Binding-site contacts:
Ligand atom N4 contacts residue ALA167 of chain 1.A at 3.7 Å.
Ligand atom N3 contacts residue ASP141 of chain 1.A at 2.9 Å (salt-bridge).
Ligand atom C4 contacts residue CYS164 of chain 1.A at 3.5 Å (hydrophobic).
Ligand atom CL contacts residue LYS7 of chain 1.A at 3.4 Å.
Ligand atom C17 contacts residue ALA167 of chain 1.A at 3.7 Å (hydrophobic).
Ligand atom N3 contacts residue TYR85 of chain 1.A at 3.7 Å.
Ligand atom C11 contacts residue ALA168 of chain 1.A at 3.4 Å (hydrophobic).
Ligand atom C28 contacts residue SER12 of chain 1.A at 3.7 Å.
Ligand atom C5 contacts residue ALA168 of chain 1.A at 3.3 Å (hydrophobic).
Ligand atom C28 contacts residue TYR10 of chain 1.A at 3.7 Å (hydrophobic).
Ligand atom C31 contacts residue GLY62 of chain 1.A at 3.3 Å.
Ligand atom C27 contacts residue TYR85 of chain 1.A at 3.4 Å (hydrophobic).
Ligand atom C16 contacts residue TYR10 of chain 1.A at 3.4 Å (hydrophobic).
Ligand atom C31 contacts residue THR162 of chain 1.A at 3.2 Å.
Ligand atom N6 contacts residue GLY62 of chain 1.A at 2.7 Å (h-bond).
Ligand atom C24 contacts residue TYR85 of chain 1.A at 3.7 Å (hydrophobic).
Ligand atom C19 contacts residue TYR10 of chain 1.A at 3.7 Å (hydrophobic).
Ligand atom C19 contacts residue ASP84 of chain 1.A at 3.2 Å.
Ligand atom C23 contacts residue TYR85 of chain 1.A at 3.5 Å (hydrophobic).
Ligand atom N6 contacts residue SER63 of chain 1.A at 3.5 Å (h-bond).
Ligand atom O contacts residue GLY62 of chain 1.A at 3.5 Å.
Ligand atom O contacts residue CYS140 of chain 1.A at 3.6 Å.
Ligand atom C17 contacts residue TYR10 of chain 1.A at 3.3 Å (hydrophobic).
Ligand atom N2 contacts residue ASP141 of chain 1.A at 3.4 Å.
Ligand atom C26 contacts residue TYR85 of chain 1.A at 3.5 Å (hydrophobic).
Ligand atom O contacts residue ASP84 of chain 1.A at 3.5 Å (salt-bridge).
Ligand atom N1 contacts residue TYR10 of chain 1.A at 3.5 Å (h-bond).
Ligand atom N2 contacts residue VAL142 of chain 1.A at 3.0 Å (h-bond).
Ligand atom C31 contacts residue LEU163 of chain 1.A at 3.2 Å (hydrophobic).
Ligand atom C2 contacts residue TYR175 of chain 1.A at 3.6 Å (hydrophobic).
Ligand atom O contacts residue TYR85 of chain 1.A at 2.9 Å (h-bond).
Ligand atom C25 contacts residue TYR10 of chain 1.A at 3.6 Å (hydrophobic).
Ligand atom N6 contacts residue THR162 of chain 1.A at 3.0 Å (h-bond).
Ligand atom C21 contacts residue TYR85 of chain 1.A at 3.4 Å (hydrophobic).
Ligand atom CL contacts residue SER6 of chain 1.A at 3.7 Å.
Ligand atom C10 contacts residue THR5 of chain 1.A at 3.6 Å.
Ligand atom C14 contacts residue CYS164 of chain 1.A at 3.4 Å (hydrophobic).
Ligand atom C13 contacts residue CYS164 of chain 1.A at 3.4 Å (hydrophobic).
Ligand atom C27 contacts residue TYR10 of chain 1.A at 3.6 Å (hydrophobic).
Ligand atom C19 contacts residue GLY62 of chain 1.A at 3.6 Å.

Sequence of chain 1.A:
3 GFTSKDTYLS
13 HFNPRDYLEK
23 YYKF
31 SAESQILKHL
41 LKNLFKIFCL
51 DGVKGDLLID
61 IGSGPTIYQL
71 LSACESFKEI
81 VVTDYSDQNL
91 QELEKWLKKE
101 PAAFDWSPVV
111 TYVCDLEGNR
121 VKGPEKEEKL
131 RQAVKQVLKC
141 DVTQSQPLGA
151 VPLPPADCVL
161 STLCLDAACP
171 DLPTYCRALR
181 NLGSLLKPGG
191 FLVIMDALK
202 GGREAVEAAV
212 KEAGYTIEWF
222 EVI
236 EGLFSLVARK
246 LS

This small molecule binds to this protein.
Small molecule (SMILES): Cc1ccc2c(c1)cc([C@H]1C[C@H](n3ccnc3CN)CN1C(=O)c1cnc3[nH]ccc3c1)n2Cc1ccc(Cl)cc1